A small-molecule ligand and the protein it binds are described below.
Small molecule (SMILES): O[C@@H]1[C@@H](O)[C@H](O)OC[C@H]1O

Sequence of chain 1.A:
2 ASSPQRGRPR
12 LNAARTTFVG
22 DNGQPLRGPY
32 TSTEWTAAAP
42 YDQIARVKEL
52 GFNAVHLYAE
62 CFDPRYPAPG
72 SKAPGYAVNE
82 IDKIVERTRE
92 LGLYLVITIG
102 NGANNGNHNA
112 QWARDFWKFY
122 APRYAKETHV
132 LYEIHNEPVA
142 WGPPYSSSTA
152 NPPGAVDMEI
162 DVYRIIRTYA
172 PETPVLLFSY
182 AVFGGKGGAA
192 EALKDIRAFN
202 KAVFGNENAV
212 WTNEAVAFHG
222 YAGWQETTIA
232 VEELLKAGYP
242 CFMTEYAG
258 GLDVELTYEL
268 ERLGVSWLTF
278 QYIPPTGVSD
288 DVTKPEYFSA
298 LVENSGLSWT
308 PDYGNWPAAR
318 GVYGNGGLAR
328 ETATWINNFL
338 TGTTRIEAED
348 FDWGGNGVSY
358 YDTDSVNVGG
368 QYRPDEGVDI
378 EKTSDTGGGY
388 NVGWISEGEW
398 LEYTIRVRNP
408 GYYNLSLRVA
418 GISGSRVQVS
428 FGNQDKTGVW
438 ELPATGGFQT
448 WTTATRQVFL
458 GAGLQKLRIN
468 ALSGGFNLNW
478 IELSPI

Binding-site contacts:
Ligand atom C5 contacts residue TRP391 of chain 1.A at 4.1 Å (hydrophobic).
Ligand atom C4 contacts residue TRP391 of chain 1.A at 4.3 Å (hydrophobic).
Ligand atom C3 contacts residue ASN474 of chain 1.A at 3.6 Å.
Ligand atom O3 contacts residue GLU378 of chain 1.A at 4.5 Å.
Ligand atom C4 contacts residue ASN474 of chain 1.A at 4.0 Å.
Ligand atom O5 contacts residue TRP391 of chain 1.A at 3.8 Å.
Ligand atom O2 contacts residue PHE445 of chain 1.A at 3.9 Å.
Ligand atom O2 contacts residue TRP391 of chain 1.A at 4.1 Å.
Ligand atom O4 contacts residue GLU378 of chain 1.A at 2.5 Å (salt-bridge).
Ligand atom C3 contacts residue TRP391 of chain 1.A at 4.0 Å (hydrophobic).
Ligand atom O4 contacts residue PHE445 of chain 1.A at 3.8 Å.
Ligand atom C1 contacts residue TRP391 of chain 1.A at 4.2 Å (hydrophobic).
Ligand atom O4 contacts residue ASN474 of chain 1.A at 2.9 Å (h-bond).
Ligand atom C4 contacts residue GLU378 of chain 1.A at 3.3 Å.
Ligand atom O3 contacts residue ASN474 of chain 1.A at 2.5 Å (h-bond).
Ligand atom C3 contacts residue PHE445 of chain 1.A at 4.0 Å (hydrophobic).
Ligand atom O3 contacts residue GLY390 of chain 1.A at 3.6 Å.
Ligand atom O3 contacts residue PHE445 of chain 1.A at 3.9 Å.
Ligand atom C5 contacts residue GLU378 of chain 1.A at 4.1 Å.
Ligand atom C1 contacts residue PHE445 of chain 1.A at 4.5 Å (hydrophobic).
Ligand atom O3 contacts residue TRP391 of chain 1.A at 2.9 Å (h-bond).
Ligand atom C3 contacts residue GLU378 of chain 1.A at 4.4 Å.
Ligand atom C2 contacts residue TRP391 of chain 1.A at 3.9 Å (hydrophobic).
Ligand atom O1 contacts residue TRP391 of chain 1.A at 4.3 Å.